The protein below binds the small molecule below.
Small molecule (SMILES): Nc1nc2c(ncn2[C@@H]2O[C@H](CO[P](=O)(O)C[P](=O)(O)OP(=O)(O)O)[C@@H](O)[C@H]2O)c(=O)[nH]1

Binding-site contacts:
Ligand atom O2' contacts residue ARG446 of chain 1.A at 3.6 Å.
Ligand atom O2' contacts residue LEU1081 of chain 1.A at 4.1 Å.
Ligand atom O1A contacts residue ASP483 of chain 1.A at 3.8 Å.
Ligand atom O2' contacts residue PRO448 of chain 1.A at 3.8 Å.
Ligand atom N2 contacts residue LEU1081 of chain 1.A at 3.9 Å.
Ligand atom O4' contacts residue A2 of chain 1.N at 3.4 Å.
Ligand atom C1' contacts residue ARG446 of chain 1.A at 3.8 Å.
Ligand atom C4 contacts residue A2 of chain 1.N at 4.0 Å.
Ligand atom C8 contacts residue A2 of chain 1.N at 3.8 Å.
Ligand atom C2 contacts residue LEU1081 of chain 1.A at 3.8 Å (hydrophobic).
Ligand atom O3' contacts residue ASN479 of chain 1.A at 2.7 Å (h-bond).
Ligand atom N7 contacts residue A2 of chain 1.N at 3.7 Å.
Ligand atom O5' contacts residue A2 of chain 1.N at 3.6 Å.
Ligand atom O2B contacts residue ARG1020 of chain 1.B at 2.8 Å (salt-bridge).
Ligand atom C4 contacts residue LEU1081 of chain 1.A at 3.8 Å (hydrophobic).
Ligand atom O1B contacts residue ARG766 of chain 1.B at 2.8 Å (salt-bridge).
Ligand atom C5 contacts residue A2 of chain 1.N at 3.6 Å.
Ligand atom O3' contacts residue ARG446 of chain 1.A at 3.1 Å (salt-bridge).
Ligand atom PB contacts residue ARG1020 of chain 1.B at 3.4 Å.
Ligand atom O3B contacts residue ARG1020 of chain 1.B at 3.0 Å (salt-bridge).
Ligand atom N3 contacts residue PRO448 of chain 1.A at 3.7 Å.
Ligand atom C4' contacts residue A2 of chain 1.N at 3.9 Å.
Ligand atom C3' contacts residue ARG446 of chain 1.A at 4.0 Å.
Ligand atom O6 contacts residue A2 of chain 1.N at 3.3 Å (h-bond).
Ligand atom C2' contacts residue ARG446 of chain 1.A at 4.1 Å.
Ligand atom C6 contacts residue A2 of chain 1.N at 3.4 Å.
Ligand atom O3G contacts residue ARG1020 of chain 1.B at 3.0 Å (salt-bridge).
Ligand atom O2G contacts residue ARG1020 of chain 1.B at 3.8 Å.
Ligand atom O2B contacts residue ARG766 of chain 1.B at 3.5 Å (salt-bridge).
Ligand atom N2 contacts residue PRO448 of chain 1.A at 3.5 Å.
Ligand atom O2' contacts residue ASN479 of chain 1.A at 3.9 Å.
Ligand atom PG contacts residue ARG1020 of chain 1.B at 3.5 Å.
Ligand atom O3G contacts residue LYS752 of chain 1.A at 4.0 Å.
Ligand atom O2A contacts residue TYR769 of chain 1.B at 3.8 Å.
Ligand atom PB contacts residue ARG766 of chain 1.B at 3.7 Å.
Ligand atom O1A contacts residue A2 of chain 1.N at 3.2 Å (h-bond).
Ligand atom C2 contacts residue PRO448 of chain 1.A at 4.0 Å (hydrophobic).
Ligand atom O1A contacts residue LYS987 of chain 1.B at 3.7 Å.
Ligand atom N3 contacts residue LEU1081 of chain 1.A at 3.7 Å.
Ligand atom C3' contacts residue ASN479 of chain 1.A at 3.7 Å.

Sequence of chain 1.A:
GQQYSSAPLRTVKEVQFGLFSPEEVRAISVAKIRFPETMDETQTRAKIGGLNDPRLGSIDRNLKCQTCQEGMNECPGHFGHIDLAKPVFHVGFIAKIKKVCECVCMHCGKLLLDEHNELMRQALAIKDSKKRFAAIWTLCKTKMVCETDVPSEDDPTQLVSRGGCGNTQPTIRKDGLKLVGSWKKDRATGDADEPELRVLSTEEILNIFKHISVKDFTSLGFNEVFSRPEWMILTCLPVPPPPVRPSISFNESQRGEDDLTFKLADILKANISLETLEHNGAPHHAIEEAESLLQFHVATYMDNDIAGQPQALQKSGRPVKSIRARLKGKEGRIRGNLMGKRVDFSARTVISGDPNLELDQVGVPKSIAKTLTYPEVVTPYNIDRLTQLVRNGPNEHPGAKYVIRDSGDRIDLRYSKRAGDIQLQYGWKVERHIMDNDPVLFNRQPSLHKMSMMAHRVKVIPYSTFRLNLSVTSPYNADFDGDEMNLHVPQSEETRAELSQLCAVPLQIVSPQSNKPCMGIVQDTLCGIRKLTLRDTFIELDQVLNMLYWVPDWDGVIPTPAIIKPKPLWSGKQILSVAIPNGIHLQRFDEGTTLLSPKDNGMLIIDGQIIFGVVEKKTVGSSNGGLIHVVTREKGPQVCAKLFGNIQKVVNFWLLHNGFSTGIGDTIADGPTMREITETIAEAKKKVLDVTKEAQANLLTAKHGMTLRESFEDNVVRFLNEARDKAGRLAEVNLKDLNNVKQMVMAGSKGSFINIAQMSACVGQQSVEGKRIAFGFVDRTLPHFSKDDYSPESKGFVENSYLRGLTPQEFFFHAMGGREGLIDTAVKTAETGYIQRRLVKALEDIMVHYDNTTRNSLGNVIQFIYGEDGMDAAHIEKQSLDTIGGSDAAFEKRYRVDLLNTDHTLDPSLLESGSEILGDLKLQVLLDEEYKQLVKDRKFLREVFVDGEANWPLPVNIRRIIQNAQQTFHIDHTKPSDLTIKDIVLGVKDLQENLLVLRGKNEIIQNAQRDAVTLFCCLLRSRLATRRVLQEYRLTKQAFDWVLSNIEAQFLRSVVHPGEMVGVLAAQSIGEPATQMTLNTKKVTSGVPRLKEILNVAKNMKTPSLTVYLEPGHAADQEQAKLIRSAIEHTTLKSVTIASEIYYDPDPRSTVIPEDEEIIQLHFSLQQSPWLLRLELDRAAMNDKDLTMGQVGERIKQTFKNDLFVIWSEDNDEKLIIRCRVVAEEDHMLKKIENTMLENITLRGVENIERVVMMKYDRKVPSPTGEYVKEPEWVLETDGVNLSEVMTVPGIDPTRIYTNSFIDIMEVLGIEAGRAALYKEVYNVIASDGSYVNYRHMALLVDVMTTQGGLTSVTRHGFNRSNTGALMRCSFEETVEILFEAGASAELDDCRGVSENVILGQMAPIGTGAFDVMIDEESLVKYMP

Sequence of chain 1.B:
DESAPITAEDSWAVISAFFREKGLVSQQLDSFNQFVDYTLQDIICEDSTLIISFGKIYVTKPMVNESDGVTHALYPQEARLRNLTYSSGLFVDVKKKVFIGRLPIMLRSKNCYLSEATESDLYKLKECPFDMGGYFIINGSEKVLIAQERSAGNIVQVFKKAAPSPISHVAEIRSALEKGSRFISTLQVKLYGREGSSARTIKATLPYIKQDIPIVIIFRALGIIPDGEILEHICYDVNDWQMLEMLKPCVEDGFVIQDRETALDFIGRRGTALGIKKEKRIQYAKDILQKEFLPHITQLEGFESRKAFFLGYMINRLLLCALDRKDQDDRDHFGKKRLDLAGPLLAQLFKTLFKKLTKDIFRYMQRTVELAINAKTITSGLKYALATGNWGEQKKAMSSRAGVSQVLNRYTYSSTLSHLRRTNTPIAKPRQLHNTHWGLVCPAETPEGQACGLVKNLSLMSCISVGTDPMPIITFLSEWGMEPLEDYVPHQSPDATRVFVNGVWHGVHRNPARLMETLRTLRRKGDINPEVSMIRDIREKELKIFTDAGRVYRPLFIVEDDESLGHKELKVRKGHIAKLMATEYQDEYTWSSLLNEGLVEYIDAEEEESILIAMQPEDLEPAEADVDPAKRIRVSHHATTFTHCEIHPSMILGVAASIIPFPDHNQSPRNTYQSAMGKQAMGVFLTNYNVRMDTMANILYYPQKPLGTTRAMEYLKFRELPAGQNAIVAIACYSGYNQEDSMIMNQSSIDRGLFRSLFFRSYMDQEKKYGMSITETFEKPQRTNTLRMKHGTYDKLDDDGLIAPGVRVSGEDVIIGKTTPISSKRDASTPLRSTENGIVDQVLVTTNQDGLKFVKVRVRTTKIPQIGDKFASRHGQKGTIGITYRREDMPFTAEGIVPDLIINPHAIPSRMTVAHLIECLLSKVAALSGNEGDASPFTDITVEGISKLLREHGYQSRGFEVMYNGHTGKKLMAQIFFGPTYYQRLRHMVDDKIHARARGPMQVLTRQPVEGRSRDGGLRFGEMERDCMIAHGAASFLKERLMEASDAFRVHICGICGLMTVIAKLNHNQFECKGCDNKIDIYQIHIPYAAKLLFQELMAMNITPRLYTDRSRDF